Sequence of chain 1.B:
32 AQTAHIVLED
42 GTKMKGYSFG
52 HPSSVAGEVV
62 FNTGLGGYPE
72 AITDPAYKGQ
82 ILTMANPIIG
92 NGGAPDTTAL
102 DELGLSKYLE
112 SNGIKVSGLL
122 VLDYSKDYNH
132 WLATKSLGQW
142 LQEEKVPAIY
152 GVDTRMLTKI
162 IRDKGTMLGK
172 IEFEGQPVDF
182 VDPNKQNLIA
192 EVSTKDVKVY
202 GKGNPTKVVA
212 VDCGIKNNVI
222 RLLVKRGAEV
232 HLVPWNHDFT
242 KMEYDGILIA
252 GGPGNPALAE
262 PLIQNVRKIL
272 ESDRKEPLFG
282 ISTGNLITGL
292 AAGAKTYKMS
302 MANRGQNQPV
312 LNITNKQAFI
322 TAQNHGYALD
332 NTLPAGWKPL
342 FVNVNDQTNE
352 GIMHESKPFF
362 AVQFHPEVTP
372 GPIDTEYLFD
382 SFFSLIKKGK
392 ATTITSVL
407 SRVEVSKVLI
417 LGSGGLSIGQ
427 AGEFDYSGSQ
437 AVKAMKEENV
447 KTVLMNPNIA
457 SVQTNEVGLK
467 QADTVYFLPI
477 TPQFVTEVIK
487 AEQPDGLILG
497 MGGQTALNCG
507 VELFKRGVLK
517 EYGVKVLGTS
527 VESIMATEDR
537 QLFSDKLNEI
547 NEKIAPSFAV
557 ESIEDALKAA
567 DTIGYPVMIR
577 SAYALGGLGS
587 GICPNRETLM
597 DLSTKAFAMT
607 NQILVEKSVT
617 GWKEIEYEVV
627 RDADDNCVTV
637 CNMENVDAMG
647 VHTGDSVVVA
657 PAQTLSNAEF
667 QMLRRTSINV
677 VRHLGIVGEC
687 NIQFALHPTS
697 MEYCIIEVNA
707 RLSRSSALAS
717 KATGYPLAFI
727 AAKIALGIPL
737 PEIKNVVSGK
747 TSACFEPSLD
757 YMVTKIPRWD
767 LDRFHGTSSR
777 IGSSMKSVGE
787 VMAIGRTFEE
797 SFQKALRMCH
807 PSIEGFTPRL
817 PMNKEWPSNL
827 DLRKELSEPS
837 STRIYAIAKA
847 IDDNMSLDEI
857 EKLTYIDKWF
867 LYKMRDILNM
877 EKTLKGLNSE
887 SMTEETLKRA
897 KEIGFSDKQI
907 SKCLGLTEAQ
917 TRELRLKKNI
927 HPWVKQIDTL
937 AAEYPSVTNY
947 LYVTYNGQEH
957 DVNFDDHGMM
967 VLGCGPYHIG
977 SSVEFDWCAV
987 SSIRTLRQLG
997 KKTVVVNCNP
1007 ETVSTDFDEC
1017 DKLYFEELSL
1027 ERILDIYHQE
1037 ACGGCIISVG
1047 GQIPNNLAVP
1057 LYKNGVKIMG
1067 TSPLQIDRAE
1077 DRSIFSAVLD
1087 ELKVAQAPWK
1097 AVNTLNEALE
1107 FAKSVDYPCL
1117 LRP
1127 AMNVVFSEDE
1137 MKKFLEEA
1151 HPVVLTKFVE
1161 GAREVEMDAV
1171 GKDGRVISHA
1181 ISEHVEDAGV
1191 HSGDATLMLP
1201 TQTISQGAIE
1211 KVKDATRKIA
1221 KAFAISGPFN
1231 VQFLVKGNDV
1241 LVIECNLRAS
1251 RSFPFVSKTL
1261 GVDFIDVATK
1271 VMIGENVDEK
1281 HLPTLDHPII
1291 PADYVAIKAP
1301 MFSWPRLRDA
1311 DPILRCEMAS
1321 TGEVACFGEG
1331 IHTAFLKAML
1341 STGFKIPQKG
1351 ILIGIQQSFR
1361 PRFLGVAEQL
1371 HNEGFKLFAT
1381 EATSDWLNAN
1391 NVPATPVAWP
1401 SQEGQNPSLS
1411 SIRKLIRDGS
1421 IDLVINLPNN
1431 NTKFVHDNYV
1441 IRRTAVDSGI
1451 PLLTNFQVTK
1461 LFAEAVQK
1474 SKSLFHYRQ

Binding-site contacts:
Ligand atom C7 contacts residue ASN1438 of chain 1.B at 3.3 Å.
Ligand atom C7 contacts residue ILE1355 of chain 1.B at 3.8 Å (hydrophobic).
Ligand atom O contacts residue ASN1438 of chain 1.B at 3.0 Å (h-bond).
Ligand atom C7 contacts residue GLN1356 of chain 1.B at 3.6 Å.
Ligand atom O7 contacts residue ASN1438 of chain 1.B at 3.9 Å.
Ligand atom C contacts residue ASN1438 of chain 1.B at 3.9 Å.
Ligand atom CD contacts residue ALA1382 of chain 1.B at 3.5 Å (hydrophobic).
Ligand atom CA contacts residue ILE1355 of chain 1.B at 3.7 Å (hydrophobic).
Ligand atom C8 contacts residue ASN1438 of chain 1.B at 3.3 Å.
Ligand atom O7 contacts residue GLN1356 of chain 1.B at 3.4 Å.
Ligand atom N2 contacts residue ILE1355 of chain 1.B at 3.7 Å.
Ligand atom OE1 contacts residue THR1380 of chain 1.B at 4.0 Å.
Ligand atom O7 contacts residue THR1432 of chain 1.B at 2.7 Å (h-bond).
Ligand atom C8 contacts residue LEU1427 of chain 1.B at 3.6 Å (hydrophobic).
Ligand atom CD contacts residue TRP1399 of chain 1.B at 3.8 Å (hydrophobic).
Ligand atom C8 contacts residue PRO1428 of chain 1.B at 3.9 Å (hydrophobic).
Ligand atom O contacts residue LYS1433 of chain 1.B at 3.4 Å (salt-bridge).
Ligand atom N2 contacts residue ASN1438 of chain 1.B at 3.3 Å (h-bond).
Ligand atom OE2 contacts residue THR1380 of chain 1.B at 2.6 Å (h-bond).
Ligand atom OE2 contacts residue GLU1381 of chain 1.B at 3.7 Å.
Ligand atom OXT contacts residue THR1432 of chain 1.B at 3.9 Å.
Ligand atom CD contacts residue THR1380 of chain 1.B at 3.2 Å.
Ligand atom CG contacts residue ILE1355 of chain 1.B at 3.4 Å (hydrophobic).
Ligand atom CG contacts residue THR1380 of chain 1.B at 3.7 Å.
Ligand atom OE1 contacts residue ALA1382 of chain 1.B at 3.3 Å (h-bond).
Ligand atom C contacts residue LYS1433 of chain 1.B at 3.6 Å.
Ligand atom OE2 contacts residue THR1383 of chain 1.B at 2.6 Å (h-bond).
Ligand atom OE2 contacts residue ALA1382 of chain 1.B at 3.2 Å (h-bond).
Ligand atom C8 contacts residue GLN1356 of chain 1.B at 3.9 Å.
Ligand atom C8 contacts residue GLY1354 of chain 1.B at 4.0 Å.
Ligand atom CB contacts residue TRP1399 of chain 1.B at 3.9 Å (hydrophobic).
Ligand atom C7 contacts residue THR1432 of chain 1.B at 3.8 Å.
Ligand atom O contacts residue PHE1434 of chain 1.B at 3.0 Å (h-bond).
Ligand atom C contacts residue PHE1434 of chain 1.B at 4.0 Å (hydrophobic).
Ligand atom OXT contacts residue LYS1433 of chain 1.B at 3.0 Å (salt-bridge).
Ligand atom O contacts residue THR1432 of chain 1.B at 3.5 Å.
Ligand atom OE1 contacts residue TRP1399 of chain 1.B at 3.2 Å.
Ligand atom C8 contacts residue ASN1426 of chain 1.B at 4.0 Å.
Ligand atom CD contacts residue THR1383 of chain 1.B at 3.4 Å.
Ligand atom CG contacts residue THR1383 of chain 1.B at 3.4 Å.

This protein binds this small molecule.
Small molecule (SMILES): CC(=O)N[C@@H](CCC(=O)O)C(=O)O